Sequence of chain 1.K:
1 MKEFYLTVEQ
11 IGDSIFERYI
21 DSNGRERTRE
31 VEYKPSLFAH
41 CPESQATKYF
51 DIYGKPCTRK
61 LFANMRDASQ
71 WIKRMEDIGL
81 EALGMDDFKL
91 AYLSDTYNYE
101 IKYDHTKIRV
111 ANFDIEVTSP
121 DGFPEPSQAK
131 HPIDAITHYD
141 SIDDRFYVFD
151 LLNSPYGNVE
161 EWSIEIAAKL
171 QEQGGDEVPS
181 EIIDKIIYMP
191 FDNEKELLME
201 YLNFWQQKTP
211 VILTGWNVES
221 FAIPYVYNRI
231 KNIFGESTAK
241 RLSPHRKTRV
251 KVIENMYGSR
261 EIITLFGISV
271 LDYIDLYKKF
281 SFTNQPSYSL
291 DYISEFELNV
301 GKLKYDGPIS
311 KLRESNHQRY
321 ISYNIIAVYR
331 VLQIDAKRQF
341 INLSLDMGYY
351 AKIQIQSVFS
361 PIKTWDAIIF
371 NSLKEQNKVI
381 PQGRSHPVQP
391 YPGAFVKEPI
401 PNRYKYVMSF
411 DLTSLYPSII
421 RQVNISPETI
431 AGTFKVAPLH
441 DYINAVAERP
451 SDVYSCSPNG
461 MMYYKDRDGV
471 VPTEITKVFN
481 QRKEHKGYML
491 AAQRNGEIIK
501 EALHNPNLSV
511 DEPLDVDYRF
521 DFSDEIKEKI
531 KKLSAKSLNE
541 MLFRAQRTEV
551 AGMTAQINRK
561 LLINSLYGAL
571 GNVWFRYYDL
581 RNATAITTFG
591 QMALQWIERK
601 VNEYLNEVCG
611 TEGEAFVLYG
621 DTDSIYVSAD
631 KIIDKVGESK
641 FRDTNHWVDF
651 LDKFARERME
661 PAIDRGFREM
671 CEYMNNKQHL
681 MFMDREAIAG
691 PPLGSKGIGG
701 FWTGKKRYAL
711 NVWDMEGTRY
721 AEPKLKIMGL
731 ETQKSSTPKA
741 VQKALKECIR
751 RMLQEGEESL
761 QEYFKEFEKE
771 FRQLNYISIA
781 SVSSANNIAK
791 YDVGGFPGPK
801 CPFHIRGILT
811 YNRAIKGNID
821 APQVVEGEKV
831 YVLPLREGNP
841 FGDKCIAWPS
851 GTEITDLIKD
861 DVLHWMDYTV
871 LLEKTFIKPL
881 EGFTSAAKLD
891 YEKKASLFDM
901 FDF

A small-molecule ligand and the protein it binds are described below.
Small molecule (SMILES): O=P(O)(O)OC[C@H]1OCC[C@@H]1O

Binding-site contacts:
Ligand atom C1' contacts residue GLY568 of chain 1.K at 3.7 Å.
Ligand atom O3' contacts residue GLY568 of chain 1.K at 3.6 Å.
Ligand atom OP2 contacts residue PRO361 of chain 1.K at 4.3 Å.
Ligand atom OP1 contacts residue SER360 of chain 1.K at 3.2 Å.
Ligand atom P contacts residue PRO361 of chain 1.K at 4.0 Å.
Ligand atom C4' contacts residue ASN572 of chain 1.K at 3.4 Å.
Ligand atom OP1 contacts residue ILE362 of chain 1.K at 4.4 Å.
Ligand atom OP2 contacts residue ILE362 of chain 1.K at 3.2 Å.
Ligand atom C2' contacts residue GLY568 of chain 1.K at 4.1 Å.
Ligand atom OP1 contacts residue PRO361 of chain 1.K at 2.9 Å.
Ligand atom O4' contacts residue ALA569 of chain 1.K at 3.9 Å.
Ligand atom O3' contacts residue ASN572 of chain 1.K at 3.2 Å (h-bond).
Ligand atom C3' contacts residue ASN572 of chain 1.K at 3.8 Å.
Ligand atom C4' contacts residue GLY568 of chain 1.K at 3.8 Å.
Ligand atom O5' contacts residue PRO361 of chain 1.K at 4.0 Å.
Ligand atom O4' contacts residue PRO361 of chain 1.K at 4.4 Å.
Ligand atom O4' contacts residue ASN572 of chain 1.K at 4.4 Å.
Ligand atom OP2 contacts residue SER360 of chain 1.K at 2.5 Å (h-bond).
Ligand atom P contacts residue ILE362 of chain 1.K at 3.8 Å.
Ligand atom O4' contacts residue GLY568 of chain 1.K at 3.1 Å (h-bond).
Ligand atom C1' contacts residue PRO361 of chain 1.K at 4.3 Å (hydrophobic).
Ligand atom C1' contacts residue ALA569 of chain 1.K at 4.3 Å (hydrophobic).
Ligand atom OP1 contacts residue PHE359 of chain 1.K at 3.7 Å.
Ligand atom P contacts residue SER360 of chain 1.K at 3.4 Å.
Ligand atom C5' contacts residue ILE362 of chain 1.K at 3.9 Å (hydrophobic).
Ligand atom C5' contacts residue ASN572 of chain 1.K at 4.2 Å.
Ligand atom C3' contacts residue GLY568 of chain 1.K at 4.1 Å.
Ligand atom C4' contacts residue ILE362 of chain 1.K at 3.8 Å (hydrophobic).
Ligand atom O5' contacts residue ILE362 of chain 1.K at 3.1 Å.
Ligand atom OP2 contacts residue LYS363 of chain 1.K at 4.5 Å.
Ligand atom O4' contacts residue ILE362 of chain 1.K at 3.8 Å.